This small molecule binds to this protein.
Small molecule (SMILES): CC(=O)N[C@H]1[C@H](O[C@H]2[C@H](O)[C@@H](NC(C)=O)CO[C@@H]2CO)O[C@H](CO)[C@@H](O[C@@H]2O[C@H](CO[C@H]3O[C@H](CO)[C@@H](O)[C@H](O)[C@@H]3O)[C@@H](O)[C@H](O[C@H]3O[C@H](CO)[C@@H](O)[C@H](O)[C@@H]3O[C@H]3O[C@H](CO)[C@@H](O)[C@H](O)[C@@H]3O)[C@@H]2O)[C@@H]1O

Sequence of chain 1.C:
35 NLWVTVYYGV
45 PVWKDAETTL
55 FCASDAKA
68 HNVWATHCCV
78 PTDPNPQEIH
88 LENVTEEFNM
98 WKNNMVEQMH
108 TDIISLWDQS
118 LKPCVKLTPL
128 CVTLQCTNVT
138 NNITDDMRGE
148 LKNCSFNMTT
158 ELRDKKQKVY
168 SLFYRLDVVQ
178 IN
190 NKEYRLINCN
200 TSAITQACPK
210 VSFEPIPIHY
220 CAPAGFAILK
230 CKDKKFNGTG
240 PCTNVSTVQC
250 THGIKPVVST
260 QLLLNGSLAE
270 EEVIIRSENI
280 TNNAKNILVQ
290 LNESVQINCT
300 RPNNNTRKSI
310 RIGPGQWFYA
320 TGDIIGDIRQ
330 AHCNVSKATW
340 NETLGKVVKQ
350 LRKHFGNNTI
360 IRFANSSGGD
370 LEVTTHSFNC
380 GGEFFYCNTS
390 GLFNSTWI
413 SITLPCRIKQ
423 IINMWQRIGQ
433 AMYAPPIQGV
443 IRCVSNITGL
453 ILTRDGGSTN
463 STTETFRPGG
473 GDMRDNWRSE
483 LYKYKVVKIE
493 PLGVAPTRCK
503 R

Binding-site contacts:
Ligand atom C6 contacts residue GLU213 of chain 1.C at 4.0 Å.
Ligand atom C4 contacts residue VAL446 of chain 1.C at 4.2 Å (hydrophobic).
Ligand atom C3 contacts residue VAL446 of chain 1.C at 4.1 Å (hydrophobic).
Ligand atom C6 contacts residue NAG1 of chain 1.ZA at 4.0 Å.
Ligand atom O4 contacts residue HIS68 of chain 1.C at 4.2 Å.
Ligand atom O5 contacts residue GLU213 of chain 1.C at 4.2 Å.
Ligand atom O4 contacts residue VAL446 of chain 1.C at 4.1 Å.
Ligand atom C8 contacts residue LEU263 of chain 1.C at 3.6 Å (hydrophobic).
Ligand atom C5 contacts residue VAL446 of chain 1.C at 3.5 Å (hydrophobic).
Ligand atom N2 contacts residue ASN264 of chain 1.C at 3.0 Å (h-bond).
Ligand atom C5 contacts residue GLU213 of chain 1.C at 3.7 Å.
Ligand atom O5 contacts residue ASN264 of chain 1.C at 2.4 Å (h-bond).
Ligand atom O6 contacts residue GLY380 of chain 1.C at 3.2 Å.
Ligand atom C7 contacts residue ASN264 of chain 1.C at 3.6 Å.
Ligand atom C5 contacts residue NAG1 of chain 1.ZA at 3.9 Å.
Ligand atom C8 contacts residue VAL256 of chain 1.C at 3.9 Å (hydrophobic).
Ligand atom O6 contacts residue SER211 of chain 1.C at 3.5 Å (h-bond).
Ligand atom C1 contacts residue SER447 of chain 1.C at 3.6 Å.
Ligand atom C5 contacts residue ASN264 of chain 1.C at 3.8 Å.
Ligand atom O7 contacts residue VAL446 of chain 1.C at 3.8 Å.
Ligand atom O7 contacts residue PRO214 of chain 1.C at 3.9 Å.
Ligand atom C3 contacts residue SER447 of chain 1.C at 3.7 Å.
Ligand atom O7 contacts residue ASN264 of chain 1.C at 3.9 Å.
Ligand atom C1 contacts residue NAG1 of chain 1.ZA at 3.8 Å.
Ligand atom N2 contacts residue SER447 of chain 1.C at 3.0 Å (h-bond).
Ligand atom C1 contacts residue ASN264 of chain 1.C at 1.5 Å.
Ligand atom C6 contacts residue GLY380 of chain 1.C at 4.2 Å.
Ligand atom C2 contacts residue SER447 of chain 1.C at 3.7 Å.
Ligand atom O5 contacts residue VAL446 of chain 1.C at 4.2 Å.
Ligand atom C1 contacts residue VAL446 of chain 1.C at 4.2 Å (hydrophobic).
Ligand atom C8 contacts residue SER447 of chain 1.C at 4.2 Å.
Ligand atom O3 contacts residue ARG306 of chain 1.C at 4.2 Å.
Ligand atom O6 contacts residue GLU213 of chain 1.C at 4.2 Å.
Ligand atom O7 contacts residue CYS445 of chain 1.C at 4.1 Å.
Ligand atom C7 contacts residue SER447 of chain 1.C at 4.0 Å.
Ligand atom O3 contacts residue CYS445 of chain 1.C at 4.1 Å.
Ligand atom O5 contacts residue NAG1 of chain 1.ZA at 3.2 Å.
Ligand atom C3 contacts residue ASN264 of chain 1.C at 3.9 Å.
Ligand atom C8 contacts residue ASN378 of chain 1.C at 4.2 Å.
Ligand atom C2 contacts residue ASN264 of chain 1.C at 2.5 Å.